Sequence of chain 1.D:
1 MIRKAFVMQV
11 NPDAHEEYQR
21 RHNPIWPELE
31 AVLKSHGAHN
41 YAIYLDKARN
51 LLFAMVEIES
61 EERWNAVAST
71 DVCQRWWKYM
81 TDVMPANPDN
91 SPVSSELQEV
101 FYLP

Binding-site contacts:
Ligand atom O5 contacts residue HIS22 of chain 1.C at 3.1 Å (h-bond).
Ligand atom C3 contacts residue MET8 of chain 1.C at 4.5 Å (hydrophobic).
Ligand atom C4 contacts residue TRP76 of chain 1.C at 3.9 Å (hydrophobic).
Ligand atom C6 contacts residue ILE25 of chain 1.C at 4.5 Å (hydrophobic).
Ligand atom O2 contacts residue TRP76 of chain 1.C at 3.1 Å (h-bond).
Ligand atom O1 contacts residue MET80 of chain 1.C at 4.1 Å.
Ligand atom C5 contacts residue TYR41 of chain 1.C at 3.7 Å (hydrophobic).
Ligand atom O3 contacts residue PRO92 of chain 1.C at 4.2 Å.
Ligand atom C6 contacts residue HIS22 of chain 1.C at 4.5 Å.
Ligand atom O5 contacts residue TRP76 of chain 1.C at 3.0 Å (h-bond).
Ligand atom C2 contacts residue TRP77 of chain 1.C at 4.2 Å (hydrophobic).
Ligand atom C3 contacts residue TRP77 of chain 1.C at 4.0 Å (hydrophobic).
Ligand atom O1 contacts residue TYR18 of chain 1.C at 2.9 Å (h-bond).
Ligand atom O4 contacts residue TYR41 of chain 1.C at 2.7 Å (h-bond).
Ligand atom O4 contacts residue LEU33 of chain 1.C at 4.4 Å.
Ligand atom C6 contacts residue LEU33 of chain 1.C at 4.1 Å (hydrophobic).
Ligand atom C1 contacts residue HIS22 of chain 1.C at 3.4 Å.
Ligand atom C2 contacts residue TRP76 of chain 1.C at 4.0 Å (hydrophobic).
Ligand atom C6 contacts residue TRP76 of chain 1.C at 3.7 Å (hydrophobic).
Ligand atom O3 contacts residue TRP77 of chain 1.C at 3.0 Å (h-bond).
Ligand atom C1 contacts residue MET8 of chain 1.C at 4.4 Å (hydrophobic).
Ligand atom O2 contacts residue TRP77 of chain 1.C at 3.4 Å (h-bond).
Ligand atom O1 contacts residue HIS22 of chain 1.C at 2.8 Å (h-bond).
Ligand atom C4 contacts residue TYR41 of chain 1.C at 3.4 Å (hydrophobic).
Ligand atom C1 contacts residue TYR18 of chain 1.C at 3.6 Å (hydrophobic).
Ligand atom C1 contacts residue ILE43 of chain 1.C at 4.0 Å (hydrophobic).
Ligand atom O1 contacts residue MET84 of chain 1.C at 4.4 Å.
Ligand atom C3 contacts residue TYR41 of chain 1.C at 3.4 Å (hydrophobic).
Ligand atom O1 contacts residue TRP76 of chain 1.C at 4.0 Å.
Ligand atom C6 contacts residue LEU29 of chain 1.C at 3.6 Å (hydrophobic).
Ligand atom O3 contacts residue TYR41 of chain 1.C at 4.1 Å.
Ligand atom C1 contacts residue TRP76 of chain 1.C at 3.9 Å (hydrophobic).
Ligand atom C5 contacts residue TRP76 of chain 1.C at 3.7 Å (hydrophobic).
Ligand atom C4 contacts residue TRP77 of chain 1.C at 4.4 Å (hydrophobic).
Ligand atom C2 contacts residue MET8 of chain 1.C at 4.2 Å (hydrophobic).
Ligand atom C5 contacts residue HIS22 of chain 1.C at 4.2 Å.
Ligand atom O5 contacts residue ILE43 of chain 1.C at 4.5 Å.
Ligand atom C6 contacts residue PHE101 of chain 1.D at 4.4 Å (hydrophobic).

This small molecule binds to this protein.
Small molecule (SMILES): C[C@H](O)[C@H](O)[C@@H](O)[C@@H](O)C=O

Sequence of chain 1.C:
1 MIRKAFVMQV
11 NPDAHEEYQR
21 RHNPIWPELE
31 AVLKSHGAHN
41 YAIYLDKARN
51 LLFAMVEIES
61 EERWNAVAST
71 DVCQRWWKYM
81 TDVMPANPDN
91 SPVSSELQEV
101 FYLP